A small-molecule ligand and the protein it binds are described below.
Small molecule (SMILES): CC(=O)N[C@@H]1[C@@H](O)[C@H](O)[C@@H](CO)O[C@H]1O

Binding-site contacts:
Ligand atom C8 contacts residue THR124 of chain 1.J at 3.5 Å.
Ligand atom C5 contacts residue VAL127 of chain 1.J at 3.6 Å (hydrophobic).
Ligand atom C3 contacts residue ASN122 of chain 1.J at 3.8 Å.
Ligand atom O6 contacts residue VAL127 of chain 1.J at 4.2 Å.
Ligand atom C7 contacts residue THR124 of chain 1.J at 3.9 Å.
Ligand atom C7 contacts residue ASN122 of chain 1.J at 4.0 Å.
Ligand atom O5 contacts residue VAL127 of chain 1.J at 3.9 Å.
Ligand atom O5 contacts residue ASN122 of chain 1.J at 2.4 Å (h-bond).
Ligand atom C2 contacts residue THR124 of chain 1.J at 4.3 Å.
Ligand atom C5 contacts residue ASN122 of chain 1.J at 3.7 Å.
Ligand atom C2 contacts residue ASN122 of chain 1.J at 2.5 Å.
Ligand atom C1 contacts residue ASN122 of chain 1.J at 1.5 Å.
Ligand atom N2 contacts residue ASN122 of chain 1.J at 2.9 Å (h-bond).
Ligand atom C1 contacts residue VAL127 of chain 1.J at 4.4 Å (hydrophobic).
Ligand atom N2 contacts residue THR124 of chain 1.J at 3.3 Å.
Ligand atom C6 contacts residue VAL127 of chain 1.J at 3.8 Å (hydrophobic).
Ligand atom C4 contacts residue ASN122 of chain 1.J at 4.3 Å.
Ligand atom C1 contacts residue THR124 of chain 1.J at 4.0 Å.
Ligand atom O4 contacts residue VAL171 of chain 1.J at 4.3 Å.

Sequence of chain 1.J:
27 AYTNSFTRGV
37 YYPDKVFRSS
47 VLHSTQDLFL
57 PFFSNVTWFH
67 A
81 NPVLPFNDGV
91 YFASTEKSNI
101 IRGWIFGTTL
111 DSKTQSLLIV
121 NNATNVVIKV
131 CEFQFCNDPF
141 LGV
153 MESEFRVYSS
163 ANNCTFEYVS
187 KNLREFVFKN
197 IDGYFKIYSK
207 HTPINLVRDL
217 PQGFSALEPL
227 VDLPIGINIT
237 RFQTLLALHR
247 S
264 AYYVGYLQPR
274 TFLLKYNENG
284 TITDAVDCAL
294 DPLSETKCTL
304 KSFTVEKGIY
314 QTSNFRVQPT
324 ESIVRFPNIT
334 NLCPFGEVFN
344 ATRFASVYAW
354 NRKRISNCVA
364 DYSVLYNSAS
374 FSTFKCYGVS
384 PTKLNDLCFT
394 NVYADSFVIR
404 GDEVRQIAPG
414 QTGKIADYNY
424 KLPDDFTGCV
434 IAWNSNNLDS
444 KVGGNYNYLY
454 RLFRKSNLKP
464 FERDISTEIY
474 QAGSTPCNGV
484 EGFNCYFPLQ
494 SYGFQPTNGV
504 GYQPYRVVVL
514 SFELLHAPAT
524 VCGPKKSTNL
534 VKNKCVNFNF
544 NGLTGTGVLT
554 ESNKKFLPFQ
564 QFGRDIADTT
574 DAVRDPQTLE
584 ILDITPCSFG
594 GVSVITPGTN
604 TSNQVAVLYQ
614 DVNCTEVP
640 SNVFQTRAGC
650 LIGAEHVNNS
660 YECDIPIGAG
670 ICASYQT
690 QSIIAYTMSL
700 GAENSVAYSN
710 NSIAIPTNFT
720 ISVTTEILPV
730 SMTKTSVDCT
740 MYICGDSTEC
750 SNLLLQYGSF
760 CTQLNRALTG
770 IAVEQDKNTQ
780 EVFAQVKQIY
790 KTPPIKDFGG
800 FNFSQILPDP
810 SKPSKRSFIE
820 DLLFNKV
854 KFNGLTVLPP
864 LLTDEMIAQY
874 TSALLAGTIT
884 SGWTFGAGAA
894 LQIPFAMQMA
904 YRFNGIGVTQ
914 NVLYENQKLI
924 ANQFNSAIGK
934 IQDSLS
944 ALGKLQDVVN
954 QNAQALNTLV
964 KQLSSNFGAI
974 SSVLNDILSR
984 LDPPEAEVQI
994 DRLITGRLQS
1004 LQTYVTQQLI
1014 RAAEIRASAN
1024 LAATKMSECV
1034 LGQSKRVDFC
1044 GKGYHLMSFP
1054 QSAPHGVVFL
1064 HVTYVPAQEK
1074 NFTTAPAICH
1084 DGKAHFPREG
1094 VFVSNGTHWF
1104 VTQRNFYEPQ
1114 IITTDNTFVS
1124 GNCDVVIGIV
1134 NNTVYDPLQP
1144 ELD